Binding-site contacts:
Ligand atom C5M contacts residue TYR107 of chain 2.A at 3.6 Å (hydrophobic).
Ligand atom O5' contacts residue ARG35 of chain 2.A at 3.6 Å (salt-bridge).
Ligand atom C4' contacts residue TYR79 of chain 2.A at 3.9 Å (hydrophobic).
Ligand atom C3' contacts residue TYR107 of chain 2.A at 3.9 Å (hydrophobic).
Ligand atom C2' contacts residue TYR109 of chain 2.A at 3.9 Å (hydrophobic).
Ligand atom C4 contacts residue TYR109 of chain 2.A at 3.7 Å (hydrophobic).
Ligand atom C4' contacts residue ARG81 of chain 2.A at 3.9 Å.
Ligand atom O5P contacts residue ASP40 of chain 2.A at 3.0 Å (salt-bridge).
Ligand atom P1 contacts residue TYR79 of chain 2.A at 3.6 Å.
Ligand atom O6P contacts residue ARG81 of chain 2.A at 2.8 Å (salt-bridge).
Ligand atom O6P contacts residue ARG35 of chain 2.A at 3.0 Å (salt-bridge).
Ligand atom O2 contacts residue ASP77 of chain 2.A at 3.7 Å.
Ligand atom O4' contacts residue ARG81 of chain 2.A at 3.1 Å (salt-bridge).
Ligand atom P2 contacts residue ARG35 of chain 2.A at 3.7 Å.
Ligand atom O3' contacts residue TYR79 of chain 2.A at 3.3 Å.
Ligand atom O2P contacts residue LYS78 of chain 2.A at 3.3 Å.
Ligand atom P2 contacts residue ARG81 of chain 2.A at 3.9 Å.
Ligand atom O2P contacts residue TYR79 of chain 2.A at 2.4 Å (h-bond).
Ligand atom O3' contacts residue LYS78 of chain 2.A at 3.5 Å.
Ligand atom O5P contacts residue CA1 of chain 2.C at 2.5 Å.
Ligand atom C2 contacts residue TYR109 of chain 2.A at 3.9 Å (hydrophobic).
Ligand atom C4 contacts residue LEU83 of chain 2.A at 3.7 Å (hydrophobic).
Ligand atom C5M contacts residue LEU36 of chain 2.A at 4.0 Å (hydrophobic).
Ligand atom O5P contacts residue ARG35 of chain 2.A at 2.9 Å (salt-bridge).
Ligand atom O4 contacts residue LEU83 of chain 2.A at 3.4 Å.
Ligand atom C2' contacts residue TYR107 of chain 2.A at 3.6 Å (hydrophobic).
Ligand atom N3 contacts residue TYR109 of chain 2.A at 3.5 Å.
Ligand atom C5' contacts residue TYR107 of chain 2.A at 3.4 Å (hydrophobic).
Ligand atom O1P contacts residue LYS78 of chain 2.A at 2.7 Å (salt-bridge).
Ligand atom C5 contacts residue TYR107 of chain 2.A at 3.8 Å (hydrophobic).
Ligand atom O4 contacts residue TYR109 of chain 2.A at 3.8 Å.
Ligand atom O5' contacts residue ARG81 of chain 2.A at 3.1 Å (salt-bridge).
Ligand atom C2 contacts residue ASP77 of chain 2.A at 3.7 Å.
Ligand atom P2 contacts residue CA1 of chain 2.C at 3.7 Å.
Ligand atom O5P contacts residue ASP21 of chain 2.A at 3.8 Å.
Ligand atom C5M contacts residue ARG35 of chain 2.A at 3.5 Å.
Ligand atom N3 contacts residue ASP77 of chain 2.A at 3.9 Å.
Ligand atom C6 contacts residue TYR107 of chain 2.A at 4.0 Å (hydrophobic).
Ligand atom P1 contacts residue LYS78 of chain 2.A at 3.6 Å.
Ligand atom O4' contacts residue TYR79 of chain 2.A at 3.9 Å.

Sequence of chain 2.A:
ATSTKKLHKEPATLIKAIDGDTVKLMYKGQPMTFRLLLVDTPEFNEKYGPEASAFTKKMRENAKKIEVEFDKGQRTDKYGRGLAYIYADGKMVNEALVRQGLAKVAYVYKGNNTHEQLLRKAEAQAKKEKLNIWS

The protein below binds the small molecule below.
Small molecule (SMILES): Cc1cn([C@H]2C[C@H](OP(=O)(O)O)[C@@H](COP(=O)(O)O)O2)c(=O)[nH]c1=O